Binding-site contacts:
Ligand atom C6 contacts residue LEU61 of chain 1.L at 3.3 Å (hydrophobic).
Ligand atom N9 contacts residue GLU46 of chain 1.K at 2.8 Å (salt-bridge).
Ligand atom C8 contacts residue TYR90 of chain 1.L at 3.3 Å (hydrophobic).
Ligand atom O6 contacts residue HIS62 of chain 1.L at 3.3 Å (h-bond).
Ligand atom C4 contacts residue GLU46 of chain 1.K at 3.7 Å.
Ligand atom N3 contacts residue ALA44 of chain 1.K at 3.7 Å.
Ligand atom N3 contacts residue GLU46 of chain 1.K at 3.9 Å.
Ligand atom C7 contacts residue ILE23 of chain 1.L at 4.0 Å (hydrophobic).
Ligand atom N1 contacts residue GLU63 of chain 1.L at 3.0 Å (salt-bridge).
Ligand atom N2 contacts residue GLU63 of chain 1.L at 3.1 Å (salt-bridge).
Ligand atom N9 contacts residue TYR90 of chain 1.L at 3.9 Å.
Ligand atom C6 contacts residue ILE45 of chain 1.K at 3.8 Å (hydrophobic).
Ligand atom N1 contacts residue ILE45 of chain 1.K at 3.9 Å.
Ligand atom N2 contacts residue LEU43 of chain 1.K at 3.0 Å (h-bond).
Ligand atom C2 contacts residue ILE45 of chain 1.K at 3.7 Å (hydrophobic).
Ligand atom C77 contacts residue ASP28 of chain 1.L at 3.7 Å.
Ligand atom N2 contacts residue VAL42 of chain 1.K at 3.9 Å.
Ligand atom C5 contacts residue LEU61 of chain 1.L at 3.7 Å (hydrophobic).
Ligand atom N3 contacts residue LEU2 of chain 1.K at 3.7 Å.
Ligand atom C7 contacts residue CYS21 of chain 1.L at 2.7 Å (hydrophobic).
Ligand atom C2 contacts residue LEU2 of chain 1.K at 3.8 Å (hydrophobic).
Ligand atom N2 contacts residue ILE45 of chain 1.K at 3.8 Å.
Ligand atom N2 contacts residue LEU2 of chain 1.K at 3.7 Å.
Ligand atom O6 contacts residue GLU63 of chain 1.L at 3.7 Å.
Ligand atom N77 contacts residue ASP28 of chain 1.L at 2.8 Å (salt-bridge).
Ligand atom C5 contacts residue ILE45 of chain 1.K at 3.6 Å (hydrophobic).
Ligand atom N77 contacts residue CYS21 of chain 1.L at 2.5 Å (h-bond).
Ligand atom N9 contacts residue ILE23 of chain 1.L at 3.8 Å.
Ligand atom C6 contacts residue GLU63 of chain 1.L at 3.8 Å.
Ligand atom C2 contacts residue GLU63 of chain 1.L at 3.8 Å.
Ligand atom C8 contacts residue ILE23 of chain 1.L at 3.7 Å (hydrophobic).
Ligand atom N3 contacts residue ILE45 of chain 1.K at 3.1 Å (h-bond).
Ligand atom C77 contacts residue CYS21 of chain 1.L at 1.6 Å (hydrophobic).
Ligand atom N1 contacts residue LEU61 of chain 1.L at 3.5 Å.
Ligand atom C8 contacts residue CYS21 of chain 1.L at 3.1 Å (hydrophobic).
Ligand atom C8 contacts residue GLU46 of chain 1.K at 3.3 Å.
Ligand atom N77 contacts residue HIS62 of chain 1.L at 3.8 Å.
Ligand atom C4 contacts residue ILE45 of chain 1.K at 3.5 Å (hydrophobic).
Ligand atom O6 contacts residue LEU61 of chain 1.L at 3.4 Å.
Ligand atom N2 contacts residue ALA44 of chain 1.K at 3.7 Å.

Sequence of chain 1.L:
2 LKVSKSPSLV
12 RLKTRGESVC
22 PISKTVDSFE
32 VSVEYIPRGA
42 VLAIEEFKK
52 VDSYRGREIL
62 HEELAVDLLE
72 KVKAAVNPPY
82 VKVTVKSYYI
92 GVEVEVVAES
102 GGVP

A small-molecule ligand and the protein it binds are described below.
Small molecule (SMILES): [H]/N=C\c1c[nH]c2nc(N)[nH]c(=O)c12

Sequence of chain 1.K:
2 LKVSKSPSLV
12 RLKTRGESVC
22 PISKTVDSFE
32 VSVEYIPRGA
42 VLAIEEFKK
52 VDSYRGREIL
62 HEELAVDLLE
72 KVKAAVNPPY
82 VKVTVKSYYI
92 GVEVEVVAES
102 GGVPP